Binding-site contacts:
Ligand atom C17 contacts residue TYR107 of chain 1.D at 3.6 Å (hydrophobic).
Ligand atom C19 contacts residue PHE94 of chain 1.B at 3.8 Å (hydrophobic).
Ligand atom C10 contacts residue GLU51 of chain 1.D at 3.5 Å.
Ligand atom C15 contacts residue PRO97 of chain 1.B at 3.6 Å (hydrophobic).
Ligand atom C13 contacts residue GLU51 of chain 1.D at 3.5 Å.
Ligand atom N09 contacts residue GLU51 of chain 1.D at 2.6 Å (salt-bridge).
Ligand atom C08 contacts residue VAL101 of chain 1.D at 3.9 Å (hydrophobic).
Ligand atom C10 contacts residue PHE94 of chain 1.B at 3.3 Å (hydrophobic).
Ligand atom C19 contacts residue ALA90 of chain 1.B at 3.9 Å (hydrophobic).
Ligand atom C17 contacts residue PRO97 of chain 1.B at 3.9 Å (hydrophobic).
Ligand atom C18 contacts residue PRO97 of chain 1.B at 3.8 Å (hydrophobic).
Ligand atom C23 contacts residue ASN59 of chain 1.D at 3.5 Å.
Ligand atom C18 contacts residue SER89 of chain 1.B at 3.9 Å.
Ligand atom C17 contacts residue GLN88 of chain 1.B at 3.6 Å.
Ligand atom C07 contacts residue GLU51 of chain 1.D at 3.6 Å.
Ligand atom C11 contacts residue THR95 of chain 1.B at 3.7 Å.
Ligand atom C11 contacts residue GLU51 of chain 1.D at 3.7 Å.
Ligand atom C23 contacts residue THR58 of chain 1.D at 3.9 Å.
Ligand atom C18 contacts residue GLY106 of chain 1.D at 3.5 Å.
Ligand atom C16 contacts residue PHE108 of chain 1.D at 3.7 Å (hydrophobic).
Ligand atom C11 contacts residue PHE94 of chain 1.B at 3.6 Å (hydrophobic).
Ligand atom C16 contacts residue GLU99 of chain 1.D at 3.7 Å.
Ligand atom C12 contacts residue GLU51 of chain 1.D at 3.1 Å.
Ligand atom C11 contacts residue ASN59 of chain 1.D at 3.9 Å.
Ligand atom C15 contacts residue GLU99 of chain 1.D at 3.5 Å.
Ligand atom C24 contacts residue ASN59 of chain 1.D at 3.6 Å.
Ligand atom C15 contacts residue GLU51 of chain 1.D at 3.8 Å.
Ligand atom C13 contacts residue THR95 of chain 1.B at 3.9 Å.
Ligand atom C10 contacts residue THR95 of chain 1.B at 3.5 Å.
Ligand atom C08 contacts residue GLU51 of chain 1.D at 3.1 Å.
Ligand atom C14 contacts residue PRO97 of chain 1.B at 3.7 Å (hydrophobic).
Ligand atom C17 contacts residue GLY106 of chain 1.D at 3.3 Å.
Ligand atom C16 contacts residue PRO97 of chain 1.B at 3.7 Å (hydrophobic).
Ligand atom C25 contacts residue TRP34 of chain 1.D at 3.9 Å (hydrophobic).
Ligand atom C24 contacts residue THR58 of chain 1.D at 3.4 Å.
Ligand atom C07 contacts residue TRP34 of chain 1.D at 3.6 Å (hydrophobic).
Ligand atom C18 contacts residue GLN88 of chain 1.B at 3.7 Å.
Ligand atom C19 contacts residue PRO97 of chain 1.B at 3.7 Å (hydrophobic).
Ligand atom C22 contacts residue ASN59 of chain 1.D at 3.7 Å.
Ligand atom C17 contacts residue PHE108 of chain 1.D at 4.0 Å (hydrophobic).

Sequence of chain 1.D:
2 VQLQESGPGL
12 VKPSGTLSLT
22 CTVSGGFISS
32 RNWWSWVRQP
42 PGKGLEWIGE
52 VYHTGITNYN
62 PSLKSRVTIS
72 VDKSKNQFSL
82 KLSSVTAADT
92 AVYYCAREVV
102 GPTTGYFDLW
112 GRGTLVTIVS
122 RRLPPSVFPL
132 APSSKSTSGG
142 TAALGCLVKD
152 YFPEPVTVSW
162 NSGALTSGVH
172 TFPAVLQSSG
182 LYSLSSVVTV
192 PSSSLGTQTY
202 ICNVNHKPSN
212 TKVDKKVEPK

The small molecule below binds the protein below.
Small molecule (SMILES): CCC(=O)N(c1ccccc1)C1CCN(CCc2ccccc2)CC1

Sequence of chain 1.B:
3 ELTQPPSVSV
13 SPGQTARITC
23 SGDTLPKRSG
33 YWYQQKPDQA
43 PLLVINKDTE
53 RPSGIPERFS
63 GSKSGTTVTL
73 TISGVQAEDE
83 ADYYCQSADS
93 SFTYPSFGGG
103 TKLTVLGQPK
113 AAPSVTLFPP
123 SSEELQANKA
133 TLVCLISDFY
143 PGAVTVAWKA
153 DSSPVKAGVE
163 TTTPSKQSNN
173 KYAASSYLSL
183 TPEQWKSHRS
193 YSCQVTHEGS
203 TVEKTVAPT